A protein and the small-molecule ligand that binds it are described below.
Small molecule (SMILES): CC(=O)N[C@@H]1[C@@H](O)[C@H](O)[C@@H](CO)O[C@H]1O

Binding-site contacts:
Ligand atom C2 contacts residue ASN631 of chain 1.D at 2.5 Å.
Ligand atom N2 contacts residue ASN631 of chain 1.D at 2.4 Å (h-bond).
Ligand atom C7 contacts residue ASN631 of chain 1.D at 3.2 Å.
Ligand atom C5 contacts residue ASN631 of chain 1.D at 3.7 Å.
Ligand atom C4 contacts residue ASN631 of chain 1.D at 4.2 Å.
Ligand atom C8 contacts residue ASN631 of chain 1.D at 3.4 Å.
Ligand atom O7 contacts residue ASN631 of chain 1.D at 4.2 Å.
Ligand atom C3 contacts residue ASN631 of chain 1.D at 3.8 Å.
Ligand atom O5 contacts residue ASN631 of chain 1.D at 2.4 Å (h-bond).
Ligand atom C1 contacts residue ASN631 of chain 1.D at 1.4 Å.

Sequence of chain 1.D:
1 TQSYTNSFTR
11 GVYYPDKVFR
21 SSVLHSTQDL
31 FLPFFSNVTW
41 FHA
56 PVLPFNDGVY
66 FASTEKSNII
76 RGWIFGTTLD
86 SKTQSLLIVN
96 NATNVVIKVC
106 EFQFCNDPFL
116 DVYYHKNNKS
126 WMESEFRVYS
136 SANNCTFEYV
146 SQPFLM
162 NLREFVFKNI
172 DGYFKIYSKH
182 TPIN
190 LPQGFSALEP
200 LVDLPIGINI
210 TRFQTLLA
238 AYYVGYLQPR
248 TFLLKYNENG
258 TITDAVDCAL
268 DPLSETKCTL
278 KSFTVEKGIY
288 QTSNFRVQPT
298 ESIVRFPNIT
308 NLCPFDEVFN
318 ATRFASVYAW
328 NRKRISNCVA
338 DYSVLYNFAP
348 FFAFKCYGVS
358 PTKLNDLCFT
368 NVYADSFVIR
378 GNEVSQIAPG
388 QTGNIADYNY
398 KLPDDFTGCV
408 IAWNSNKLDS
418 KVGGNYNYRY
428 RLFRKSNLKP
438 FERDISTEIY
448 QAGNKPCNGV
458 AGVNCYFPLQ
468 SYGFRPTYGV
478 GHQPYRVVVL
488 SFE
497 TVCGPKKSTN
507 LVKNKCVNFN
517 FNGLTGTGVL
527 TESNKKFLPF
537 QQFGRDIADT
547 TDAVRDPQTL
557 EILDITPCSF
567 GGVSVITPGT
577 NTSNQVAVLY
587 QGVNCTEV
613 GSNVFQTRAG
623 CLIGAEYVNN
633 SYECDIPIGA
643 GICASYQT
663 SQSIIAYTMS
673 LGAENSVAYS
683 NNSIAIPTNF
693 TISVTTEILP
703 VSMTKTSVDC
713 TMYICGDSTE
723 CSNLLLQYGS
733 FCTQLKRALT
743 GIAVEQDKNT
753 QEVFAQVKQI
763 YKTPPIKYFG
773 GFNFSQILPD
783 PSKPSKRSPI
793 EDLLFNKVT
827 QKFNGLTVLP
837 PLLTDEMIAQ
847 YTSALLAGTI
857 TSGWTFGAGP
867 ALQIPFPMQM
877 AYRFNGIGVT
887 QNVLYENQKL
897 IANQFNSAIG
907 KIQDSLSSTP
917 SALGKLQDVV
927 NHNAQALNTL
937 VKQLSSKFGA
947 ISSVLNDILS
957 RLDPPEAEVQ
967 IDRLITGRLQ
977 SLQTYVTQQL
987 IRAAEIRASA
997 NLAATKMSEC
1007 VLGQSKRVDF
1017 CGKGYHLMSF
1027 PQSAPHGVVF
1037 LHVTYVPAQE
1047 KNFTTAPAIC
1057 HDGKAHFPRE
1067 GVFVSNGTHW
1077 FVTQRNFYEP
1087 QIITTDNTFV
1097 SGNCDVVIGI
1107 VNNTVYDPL